This protein binds this small molecule.
Small molecule (SMILES): Nc1nc2c(ncn2[C@@H]2O[C@H](CO[P](=O)(O)O[P](=O)(O)NP(=O)(O)O)[C@@H](O)[C@H]2O)c(=O)[nH]1

Binding-site contacts:
Ligand atom N7 contacts residue ALA18 of chain 1.A at 3.6 Å.
Ligand atom O1B contacts residue LYS16 of chain 1.A at 2.9 Å (salt-bridge).
Ligand atom O2' contacts residue PHE28 of chain 1.A at 3.2 Å.
Ligand atom O4' contacts residue LYS117 of chain 1.A at 3.3 Å (salt-bridge).
Ligand atom O6 contacts residue LYS117 of chain 1.A at 3.6 Å.
Ligand atom O6 contacts residue ASN116 of chain 1.A at 3.2 Å (h-bond).
Ligand atom O3A contacts residue GLY13 of chain 1.A at 3.6 Å.
Ligand atom O1A contacts residue GLY15 of chain 1.A at 3.3 Å.
Ligand atom O3A contacts residue GLY15 of chain 1.A at 3.2 Å (h-bond).
Ligand atom O6 contacts residue SER145 of chain 1.A at 3.5 Å.
Ligand atom O2G contacts residue GLY60 of chain 1.A at 3.0 Å (h-bond).
Ligand atom O3G contacts residue MG1 of chain 1.C at 2.0 Å.
Ligand atom N1 contacts residue ASP119 of chain 1.A at 3.0 Å (salt-bridge).
Ligand atom O2B contacts residue LYS16 of chain 1.A at 3.6 Å (salt-bridge).
Ligand atom O3G contacts residue THR35 of chain 1.A at 2.9 Å (h-bond).
Ligand atom PG contacts residue MG1 of chain 1.C at 3.2 Å.
Ligand atom PB contacts residue MG1 of chain 1.C at 3.2 Å.
Ligand atom O1A contacts residue ALA18 of chain 1.A at 2.9 Å (h-bond).
Ligand atom O2' contacts residue VAL29 of chain 1.A at 2.4 Å (h-bond).
Ligand atom N2 contacts residue ASP119 of chain 1.A at 2.9 Å (salt-bridge).
Ligand atom O1B contacts residue VAL14 of chain 1.A at 3.3 Å (h-bond).
Ligand atom C8 contacts residue GLY15 of chain 1.A at 3.6 Å.
Ligand atom N7 contacts residue ASN116 of chain 1.A at 3.1 Å (h-bond).
Ligand atom O1A contacts residue SER17 of chain 1.A at 3.4 Å (h-bond).
Ligand atom O2G contacts residue LYS16 of chain 1.A at 2.7 Å (salt-bridge).
Ligand atom O6 contacts residue ALA146 of chain 1.A at 2.8 Å (h-bond).
Ligand atom N3B contacts residue MG1 of chain 1.C at 3.3 Å.
Ligand atom O2B contacts residue MG1 of chain 1.C at 2.0 Å.
Ligand atom PB contacts residue LYS16 of chain 1.A at 3.6 Å.
Ligand atom O1B contacts residue GLY13 of chain 1.A at 3.5 Å (h-bond).
Ligand atom C2' contacts residue VAL29 of chain 1.A at 3.3 Å (hydrophobic).
Ligand atom O2B contacts residue SER17 of chain 1.A at 2.9 Å (h-bond).
Ligand atom O1G contacts residue PRO34 of chain 1.A at 3.5 Å.
Ligand atom O2G contacts residue GLY12 of chain 1.A at 3.5 Å.
Ligand atom O2' contacts residue ASP30 of chain 1.A at 3.1 Å.
Ligand atom N3B contacts residue GLY13 of chain 1.A at 3.2 Å (h-bond).
Ligand atom O1B contacts residue GLY15 of chain 1.A at 3.1 Å (h-bond).
Ligand atom O6 contacts residue ASP119 of chain 1.A at 3.6 Å (salt-bridge).
Ligand atom C8 contacts residue ALA18 of chain 1.A at 3.5 Å (hydrophobic).
Ligand atom O6 contacts residue LYS147 of chain 1.A at 3.6 Å (salt-bridge).

Sequence of chain 1.A:
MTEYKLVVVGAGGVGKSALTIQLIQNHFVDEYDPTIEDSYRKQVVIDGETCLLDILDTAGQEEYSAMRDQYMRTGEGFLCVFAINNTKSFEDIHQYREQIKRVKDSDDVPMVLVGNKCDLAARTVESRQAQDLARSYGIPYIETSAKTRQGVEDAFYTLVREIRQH